Binding-site contacts:
Ligand atom O6' contacts residue HIS378 of chain 2.A at 2.6 Å (h-bond).
Ligand atom O5' contacts residue HIS378 of chain 2.A at 3.5 Å (h-bond).
Ligand atom O3' contacts residue ALA674 of chain 2.A at 3.2 Å (h-bond).
Ligand atom O6' contacts residue VAL456 of chain 2.A at 3.6 Å.
Ligand atom O2' contacts residue TYR574 of chain 2.A at 3.0 Å (h-bond).
Ligand atom O6' contacts residue ASN485 of chain 2.A at 2.6 Å (h-bond).
Ligand atom O3' contacts residue SER675 of chain 2.A at 3.0 Å (h-bond).
Ligand atom N5 contacts residue LEU137 of chain 2.A at 3.5 Å.
Ligand atom O2' contacts residue ASN285 of chain 2.A at 3.2 Å (h-bond).
Ligand atom C13 contacts residue PHE286 of chain 2.A at 3.5 Å (hydrophobic).
Ligand atom C13 contacts residue HIS342 of chain 2.A at 3.4 Å.
Ligand atom S2 contacts residue ASN285 of chain 2.A at 3.4 Å (h-bond).
Ligand atom O4' contacts residue SER675 of chain 2.A at 3.5 Å.
Ligand atom C5' contacts residue LEU137 of chain 2.A at 3.6 Å (hydrophobic).
Ligand atom C6 contacts residue ASN285 of chain 2.A at 3.5 Å.
Ligand atom C9 contacts residue ASN283 of chain 2.A at 3.3 Å.
Ligand atom C9 contacts residue HIS342 of chain 2.A at 3.4 Å.
Ligand atom N5 contacts residue ASN285 of chain 2.A at 3.3 Å (h-bond).
Ligand atom C6' contacts residue ASN485 of chain 2.A at 3.2 Å.
Ligand atom O3' contacts residue GLU673 of chain 2.A at 2.8 Å (salt-bridge).
Ligand atom C12 contacts residue HIS342 of chain 2.A at 3.1 Å.
Ligand atom S2 contacts residue THR379 of chain 2.A at 3.5 Å.
Ligand atom C6' contacts residue HIS378 of chain 2.A at 3.2 Å.
Ligand atom C3' contacts residue GLU673 of chain 2.A at 3.3 Å.
Ligand atom O5' contacts residue LEU137 of chain 2.A at 3.6 Å (h-bond).
Ligand atom C14 contacts residue ARG293 of chain 2.A at 3.4 Å.
Ligand atom C1 contacts residue ASN285 of chain 2.A at 3.3 Å.
Ligand atom C10 contacts residue ASN283 of chain 2.A at 3.3 Å.
Ligand atom S2 contacts residue HIS378 of chain 2.A at 3.2 Å (h-bond).
Ligand atom C15 contacts residue ASN283 of chain 2.A at 3.2 Å.
Ligand atom C4 contacts residue ASN285 of chain 2.A at 3.4 Å.
Ligand atom C8 contacts residue HIS342 of chain 2.A at 3.3 Å.
Ligand atom C2' contacts residue HIS378 of chain 2.A at 3.5 Å.
Ligand atom C10 contacts residue GLU89 of chain 2.A at 3.2 Å.
Ligand atom O4' contacts residue GLY676 of chain 2.A at 2.8 Å (h-bond).
Ligand atom C3 contacts residue ASN285 of chain 2.A at 3.5 Å.
Ligand atom O4' contacts residue ASN485 of chain 2.A at 3.5 Å (h-bond).
Ligand atom C7 contacts residue ASN285 of chain 2.A at 3.6 Å.
Ligand atom O2' contacts residue GLU673 of chain 2.A at 3.3 Å (salt-bridge).
Ligand atom O3' contacts residue GLY676 of chain 2.A at 3.1 Å (h-bond).

Sequence of chain 2.A:
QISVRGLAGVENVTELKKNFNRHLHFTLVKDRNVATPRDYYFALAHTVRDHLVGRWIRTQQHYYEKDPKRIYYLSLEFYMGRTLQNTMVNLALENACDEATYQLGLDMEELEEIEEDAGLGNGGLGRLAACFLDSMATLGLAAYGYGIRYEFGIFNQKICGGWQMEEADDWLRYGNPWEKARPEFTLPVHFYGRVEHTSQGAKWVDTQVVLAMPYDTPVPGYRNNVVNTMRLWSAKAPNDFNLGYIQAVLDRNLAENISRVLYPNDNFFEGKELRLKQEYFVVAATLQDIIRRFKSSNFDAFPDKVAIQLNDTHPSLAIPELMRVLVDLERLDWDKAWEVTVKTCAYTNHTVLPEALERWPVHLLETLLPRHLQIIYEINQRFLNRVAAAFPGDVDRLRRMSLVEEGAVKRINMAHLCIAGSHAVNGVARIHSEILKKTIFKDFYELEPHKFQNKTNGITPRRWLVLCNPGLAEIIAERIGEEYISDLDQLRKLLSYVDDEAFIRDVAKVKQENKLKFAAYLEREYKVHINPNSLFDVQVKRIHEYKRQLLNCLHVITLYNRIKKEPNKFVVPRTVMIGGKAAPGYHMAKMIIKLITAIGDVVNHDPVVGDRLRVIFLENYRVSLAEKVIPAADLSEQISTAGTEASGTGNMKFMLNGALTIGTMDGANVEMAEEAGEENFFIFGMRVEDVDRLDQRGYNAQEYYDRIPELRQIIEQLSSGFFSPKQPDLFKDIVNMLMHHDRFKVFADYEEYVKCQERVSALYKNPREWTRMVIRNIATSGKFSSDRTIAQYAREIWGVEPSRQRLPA

The protein below binds the small molecule below.
Small molecule (SMILES): OC[C@H]1O[C@@H](c2nc(-c3ccc4ccccc4c3)cs2)[C@H](O)[C@@H](O)[C@@H]1O